Sequence of chain 1.F:
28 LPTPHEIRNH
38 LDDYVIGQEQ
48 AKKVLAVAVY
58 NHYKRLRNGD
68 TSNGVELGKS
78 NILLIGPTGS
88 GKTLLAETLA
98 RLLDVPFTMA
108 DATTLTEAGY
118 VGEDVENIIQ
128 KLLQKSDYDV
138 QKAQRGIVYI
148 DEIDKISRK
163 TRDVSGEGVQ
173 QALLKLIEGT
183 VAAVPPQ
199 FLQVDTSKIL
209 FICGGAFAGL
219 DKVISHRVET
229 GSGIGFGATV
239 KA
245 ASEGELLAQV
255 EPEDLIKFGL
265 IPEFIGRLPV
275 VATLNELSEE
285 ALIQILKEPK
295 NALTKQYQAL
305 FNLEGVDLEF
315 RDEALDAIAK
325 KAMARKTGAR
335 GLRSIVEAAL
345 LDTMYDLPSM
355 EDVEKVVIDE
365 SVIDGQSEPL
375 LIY

A small-molecule ligand and the protein it binds are described below.
Small molecule (SMILES): Nc1ncnc2c1ncn2[C@@H]1O[C@H](COP(=O)(O)OP(=O)(O)OP(O)(O)=S)[C@@H](O)[C@H]1O

Sequence of chain 1.E:
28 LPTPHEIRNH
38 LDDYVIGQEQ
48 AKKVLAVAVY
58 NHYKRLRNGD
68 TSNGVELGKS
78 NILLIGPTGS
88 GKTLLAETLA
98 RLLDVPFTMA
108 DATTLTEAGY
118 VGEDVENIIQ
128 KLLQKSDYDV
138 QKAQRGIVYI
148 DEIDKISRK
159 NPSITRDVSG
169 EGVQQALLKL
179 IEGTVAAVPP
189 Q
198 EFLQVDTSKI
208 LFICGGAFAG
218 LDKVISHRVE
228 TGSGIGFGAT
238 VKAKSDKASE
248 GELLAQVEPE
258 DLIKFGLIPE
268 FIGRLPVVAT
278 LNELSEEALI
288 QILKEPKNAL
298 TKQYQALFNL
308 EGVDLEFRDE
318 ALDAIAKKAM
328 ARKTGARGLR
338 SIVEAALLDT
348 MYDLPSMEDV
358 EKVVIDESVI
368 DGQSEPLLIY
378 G

Binding-site contacts:
Ligand atom O2A contacts residue LEU91 of chain 1.E at 3.4 Å (h-bond).
Ligand atom N6 contacts residue ILE43 of chain 1.E at 2.7 Å (h-bond).
Ligand atom N1 contacts residue ILE43 of chain 1.E at 3.2 Å (h-bond).
Ligand atom O3A contacts residue GLY86 of chain 1.E at 3.5 Å (h-bond).
Ligand atom O2A contacts residue GLY88 of chain 1.E at 3.0 Å.
Ligand atom O3B contacts residue THR85 of chain 1.E at 3.6 Å.
Ligand atom O1B contacts residue LYS89 of chain 1.E at 2.8 Å (salt-bridge).
Ligand atom N7 contacts residue GLY86 of chain 1.E at 3.4 Å (h-bond).
Ligand atom O1B contacts residue GLY88 of chain 1.E at 3.6 Å.
Ligand atom O2B contacts residue MG1 of chain 1.V at 2.1 Å.
Ligand atom N3 contacts residue LEU91 of chain 1.E at 3.6 Å.
Ligand atom O2B contacts residue THR90 of chain 1.E at 3.1 Å (h-bond).
Ligand atom O3G contacts residue ARG271 of chain 1.F at 3.1 Å (salt-bridge).
Ligand atom C8 contacts residue GLY86 of chain 1.E at 3.4 Å.
Ligand atom S1G contacts residue ALA214 of chain 1.E at 3.4 Å.
Ligand atom N7 contacts residue GLY88 of chain 1.E at 3.6 Å (h-bond).
Ligand atom N7 contacts residue SER87 of chain 1.E at 3.3 Å (h-bond).
Ligand atom O2G contacts residue MG1 of chain 1.V at 2.0 Å.
Ligand atom O1A contacts residue GLU180 of chain 1.F at 3.0 Å (salt-bridge).
Ligand atom O1A contacts residue THR90 of chain 1.E at 3.4 Å.
Ligand atom O3B contacts residue LYS89 of chain 1.E at 3.7 Å.
Ligand atom PB contacts residue LYS89 of chain 1.E at 3.7 Å.
Ligand atom C5' contacts residue ARG334 of chain 1.E at 3.6 Å.
Ligand atom N9 contacts residue ALA333 of chain 1.E at 3.7 Å.
Ligand atom PG contacts residue ARG334 of chain 1.E at 3.7 Å.
Ligand atom O3A contacts residue ARG334 of chain 1.E at 3.6 Å.
Ligand atom O2A contacts residue THR90 of chain 1.E at 3.3 Å (h-bond).
Ligand atom O3G contacts residue ARG334 of chain 1.E at 2.6 Å (salt-bridge).
Ligand atom C2 contacts residue LEU91 of chain 1.E at 3.7 Å (hydrophobic).
Ligand atom C8 contacts residue ALA333 of chain 1.E at 3.6 Å (hydrophobic).
Ligand atom C2 contacts residue TYR41 of chain 1.E at 3.4 Å (hydrophobic).
Ligand atom O3B contacts residue ARG334 of chain 1.E at 3.7 Å.
Ligand atom C6 contacts residue ILE43 of chain 1.E at 3.7 Å (hydrophobic).
Ligand atom O3B contacts residue GLY86 of chain 1.E at 3.4 Å (h-bond).
Ligand atom N1 contacts residue VAL42 of chain 1.E at 3.6 Å.
Ligand atom O2A contacts residue LYS89 of chain 1.E at 2.9 Å (salt-bridge).
Ligand atom N6 contacts residue VAL42 of chain 1.E at 3.6 Å.
Ligand atom PG contacts residue MG1 of chain 1.V at 3.5 Å.
Ligand atom PB contacts residue MG1 of chain 1.V at 3.6 Å.
Ligand atom N6 contacts residue SER87 of chain 1.E at 3.4 Å (h-bond).